A small-molecule ligand and the protein it binds are described below.
Small molecule (SMILES): CC(=O)N[C@@H]1[C@@H](O)[C@H](O)[C@@H](CO)O[C@H]1O

Binding-site contacts:
Ligand atom C6 contacts residue HIS26 of chain 1.D at 4.0 Å.
Ligand atom C8 contacts residue ASN23 of chain 1.D at 3.8 Å.
Ligand atom C1 contacts residue THR25 of chain 1.D at 3.4 Å.
Ligand atom O5 contacts residue ASN23 of chain 1.D at 2.3 Å (h-bond).
Ligand atom O6 contacts residue HIS26 of chain 1.D at 2.8 Å.
Ligand atom O7 contacts residue VAL327 of chain 1.D at 3.5 Å.
Ligand atom C5 contacts residue ASN23 of chain 1.D at 3.6 Å.
Ligand atom C4 contacts residue ASN23 of chain 1.D at 4.2 Å.
Ligand atom N2 contacts residue ASN23 of chain 1.D at 3.0 Å (h-bond).
Ligand atom C3 contacts residue ASN23 of chain 1.D at 3.8 Å.
Ligand atom C7 contacts residue VAL327 of chain 1.D at 3.8 Å (hydrophobic).
Ligand atom C1 contacts residue HIS26 of chain 1.D at 4.3 Å.
Ligand atom O7 contacts residue ASP329 of chain 1.D at 4.4 Å.
Ligand atom C1 contacts residue ASN23 of chain 1.D at 1.4 Å.
Ligand atom C5 contacts residue THR25 of chain 1.D at 3.3 Å.
Ligand atom O7 contacts residue ASN23 of chain 1.D at 4.5 Å.
Ligand atom C5 contacts residue HIS26 of chain 1.D at 4.5 Å.
Ligand atom C7 contacts residue ASN23 of chain 1.D at 3.6 Å.
Ligand atom C6 contacts residue THR25 of chain 1.D at 3.9 Å.
Ligand atom C1 contacts residue VAL327 of chain 1.D at 4.4 Å (hydrophobic).
Ligand atom C2 contacts residue ASN23 of chain 1.D at 2.5 Å.
Ligand atom O5 contacts residue HIS26 of chain 1.D at 3.5 Å.
Ligand atom N2 contacts residue VAL327 of chain 1.D at 3.8 Å.
Ligand atom O5 contacts residue THR25 of chain 1.D at 3.3 Å (h-bond).

Sequence of chain 1.D:
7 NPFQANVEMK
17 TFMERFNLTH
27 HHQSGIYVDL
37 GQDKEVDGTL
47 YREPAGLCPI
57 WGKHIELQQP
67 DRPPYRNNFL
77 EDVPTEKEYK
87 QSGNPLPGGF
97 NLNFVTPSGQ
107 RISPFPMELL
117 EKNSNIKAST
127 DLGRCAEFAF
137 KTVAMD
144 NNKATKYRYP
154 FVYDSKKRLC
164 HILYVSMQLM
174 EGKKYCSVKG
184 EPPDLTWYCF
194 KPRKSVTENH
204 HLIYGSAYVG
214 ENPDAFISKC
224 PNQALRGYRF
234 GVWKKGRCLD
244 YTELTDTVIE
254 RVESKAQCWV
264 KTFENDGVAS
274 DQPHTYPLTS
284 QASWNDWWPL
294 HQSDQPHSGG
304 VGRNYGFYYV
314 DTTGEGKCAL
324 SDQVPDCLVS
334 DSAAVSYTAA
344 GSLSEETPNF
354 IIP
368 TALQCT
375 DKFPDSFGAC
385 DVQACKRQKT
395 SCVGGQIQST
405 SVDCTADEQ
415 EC